Sequence of chain 1.A:
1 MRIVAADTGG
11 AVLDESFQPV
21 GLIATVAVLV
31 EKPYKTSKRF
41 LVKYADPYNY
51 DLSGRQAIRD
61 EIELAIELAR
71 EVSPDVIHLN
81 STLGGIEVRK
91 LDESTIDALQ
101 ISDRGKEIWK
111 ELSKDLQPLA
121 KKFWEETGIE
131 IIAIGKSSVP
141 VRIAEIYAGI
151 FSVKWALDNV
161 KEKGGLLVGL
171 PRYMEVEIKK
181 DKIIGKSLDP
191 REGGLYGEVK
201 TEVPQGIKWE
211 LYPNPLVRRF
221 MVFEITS

The small molecule below binds the protein below.
Small molecule (SMILES): Nc1ccn([C@H]2C[C@H](O[P](=O)(O)OC[C@H]3O[C@@H](n4ccc(N)nc4=O)C[C@@H]3O[P](=O)(O)OC[C@H]3O[C@@H](n4ccc(N)nc4=O)C[C@@H]3O[P](=O)(O)OC[C@H]3O[C@@H](n4ccc(N)nc4=O)C[C@@H]3O)[C@@H](COP(=O)=O)O2)c(=O)n1

Binding-site contacts:
Ligand atom C6 contacts residue GLY105 of chain 1.A at 3.8 Å.
Ligand atom O5' contacts residue LEU170 of chain 1.A at 3.7 Å.
Ligand atom O2 contacts residue ARG55 of chain 1.A at 3.0 Å (salt-bridge).
Ligand atom C5' contacts residue THR8 of chain 1.A at 3.6 Å.
Ligand atom C4' contacts residue LEU22 of chain 1.A at 3.7 Å (hydrophobic).
Ligand atom OP1 contacts residue ILE101 of chain 1.A at 3.4 Å.
Ligand atom O3' contacts residue SER81 of chain 1.A at 3.7 Å.
Ligand atom OP1 contacts residue GLY9 of chain 1.A at 3.5 Å.
Ligand atom C5' contacts residue GLY169 of chain 1.A at 3.4 Å.
Ligand atom OP1 contacts residue THR8 of chain 1.A at 3.2 Å (h-bond).
Ligand atom N4 contacts residue ARG55 of chain 1.A at 3.7 Å.
Ligand atom N4 contacts residue ARG104 of chain 1.A at 3.7 Å.
Ligand atom O3' contacts residue THR82 of chain 1.A at 3.3 Å (h-bond).
Ligand atom OP1 contacts residue ASP7 of chain 1.A at 3.0 Å (salt-bridge).
Ligand atom O3' contacts residue ASN80 of chain 1.A at 3.5 Å (h-bond).
Ligand atom C3' contacts residue PHE220 of chain 1.A at 3.5 Å (hydrophobic).
Ligand atom O2 contacts residue VAL217 of chain 1.A at 3.7 Å.
Ligand atom OP1 contacts residue PRO171 of chain 1.A at 3.3 Å.
Ligand atom O5' contacts residue PHE220 of chain 1.A at 3.8 Å.
Ligand atom O3' contacts residue GLY169 of chain 1.A at 3.1 Å.
Ligand atom C2 contacts residue ARG55 of chain 1.A at 3.3 Å.
Ligand atom O3' contacts residue LEU170 of chain 1.A at 2.9 Å (h-bond).
Ligand atom OP1 contacts residue GLU145 of chain 1.A at 3.6 Å.
Ligand atom C3' contacts residue LEU170 of chain 1.A at 3.4 Å (hydrophobic).
Ligand atom P contacts residue THR82 of chain 1.A at 3.8 Å.
Ligand atom N3 contacts residue ARG55 of chain 1.A at 2.7 Å (salt-bridge).
Ligand atom O2 contacts residue ILE108 of chain 1.A at 3.7 Å.
Ligand atom OP1 contacts residue SER81 of chain 1.A at 3.5 Å.
Ligand atom C4 contacts residue ARG55 of chain 1.A at 3.6 Å.
Ligand atom OP1 contacts residue THR82 of chain 1.A at 3.1 Å (h-bond).
Ligand atom C5' contacts residue LEU170 of chain 1.A at 3.6 Å (hydrophobic).
Ligand atom C4' contacts residue SER81 of chain 1.A at 3.8 Å.
Ligand atom OP1 contacts residue ASN80 of chain 1.A at 3.2 Å (h-bond).
Ligand atom C2 contacts residue ILE108 of chain 1.A at 3.4 Å (hydrophobic).
Ligand atom N3 contacts residue ILE108 of chain 1.A at 3.3 Å.
Ligand atom C5' contacts residue ASN80 of chain 1.A at 3.3 Å.
Ligand atom P contacts residue ASN80 of chain 1.A at 3.8 Å.
Ligand atom OP1 contacts residue GLY10 of chain 1.A at 2.9 Å (h-bond).
Ligand atom OP2 contacts residue LYS136 of chain 1.A at 3.4 Å (salt-bridge).
Ligand atom OP1 contacts residue SER102 of chain 1.A at 2.4 Å (h-bond).